The small molecule below binds the protein below.
Small molecule (SMILES): Nc1ncnc2c1ncn2[C@H]1C[C@H](O)[C@@H](COP(=O)(O)O)O1

Sequence of chain 2.S:
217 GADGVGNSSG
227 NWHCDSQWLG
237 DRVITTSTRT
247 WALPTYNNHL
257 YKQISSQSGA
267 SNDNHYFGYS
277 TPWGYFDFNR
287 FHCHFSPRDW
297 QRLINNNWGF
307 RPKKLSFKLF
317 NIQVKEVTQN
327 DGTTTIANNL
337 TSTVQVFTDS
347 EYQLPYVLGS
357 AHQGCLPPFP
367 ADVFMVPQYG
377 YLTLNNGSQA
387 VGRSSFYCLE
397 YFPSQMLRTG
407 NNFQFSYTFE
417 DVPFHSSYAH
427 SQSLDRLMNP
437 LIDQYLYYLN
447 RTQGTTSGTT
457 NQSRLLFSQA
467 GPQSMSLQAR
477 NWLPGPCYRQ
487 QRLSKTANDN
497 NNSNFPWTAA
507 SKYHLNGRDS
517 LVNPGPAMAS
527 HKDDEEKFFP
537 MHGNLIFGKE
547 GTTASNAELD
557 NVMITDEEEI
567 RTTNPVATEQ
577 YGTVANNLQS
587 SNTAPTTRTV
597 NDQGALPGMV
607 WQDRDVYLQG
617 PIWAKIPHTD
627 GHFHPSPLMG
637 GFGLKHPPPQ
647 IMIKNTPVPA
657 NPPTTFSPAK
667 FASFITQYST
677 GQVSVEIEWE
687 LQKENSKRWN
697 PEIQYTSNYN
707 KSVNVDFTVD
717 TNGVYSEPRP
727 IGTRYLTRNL

Binding-site contacts:
Ligand atom N6 contacts residue GLY639 of chain 2.S at 2.9 Å (h-bond).
Ligand atom C6 contacts residue PRO631 of chain 2.S at 3.6 Å (hydrophobic).
Ligand atom C2' contacts residue PRO419 of chain 2.S at 4.0 Å (hydrophobic).
Ligand atom O4' contacts residue HIS630 of chain 2.S at 4.2 Å.
Ligand atom C5 contacts residue PRO419 of chain 2.S at 4.2 Å (hydrophobic).
Ligand atom C6 contacts residue GLY639 of chain 2.S at 3.8 Å.
Ligand atom O2P contacts residue PHE629 of chain 2.S at 3.4 Å (h-bond).
Ligand atom O2P contacts residue HIS628 of chain 2.S at 3.8 Å.
Ligand atom N7 contacts residue ASP609 of chain 2.S at 4.1 Å.
Ligand atom N1 contacts residue GLY639 of chain 2.S at 3.1 Å (h-bond).
Ligand atom C2 contacts residue PRO419 of chain 2.S at 4.2 Å (hydrophobic).
Ligand atom O2P contacts residue PRO631 of chain 2.S at 3.8 Å.
Ligand atom N1 contacts residue PRO631 of chain 2.S at 3.8 Å.
Ligand atom O5' contacts residue PHE629 of chain 2.S at 3.9 Å.
Ligand atom N6 contacts residue PRO631 of chain 2.S at 3.8 Å.
Ligand atom C6 contacts residue PRO419 of chain 2.S at 4.3 Å (hydrophobic).
Ligand atom O4' contacts residue PRO631 of chain 2.S at 4.1 Å.
Ligand atom N9 contacts residue HIS630 of chain 2.S at 3.8 Å.
Ligand atom C5 contacts residue PRO631 of chain 2.S at 4.1 Å (hydrophobic).
Ligand atom C8 contacts residue HIS630 of chain 2.S at 3.1 Å.
Ligand atom N6 contacts residue GLY637 of chain 2.S at 4.0 Å.
Ligand atom P contacts residue PHE629 of chain 2.S at 4.4 Å.
Ligand atom C2 contacts residue GLY639 of chain 2.S at 3.9 Å.
Ligand atom N6 contacts residue VAL418 of chain 2.S at 3.8 Å.
Ligand atom C1' contacts residue HIS630 of chain 2.S at 3.8 Å.
Ligand atom N6 contacts residue PRO633 of chain 2.S at 4.2 Å.
Ligand atom N9 contacts residue PRO419 of chain 2.S at 4.2 Å.
Ligand atom N7 contacts residue SER632 of chain 2.S at 3.8 Å.
Ligand atom C2 contacts residue PRO631 of chain 2.S at 4.3 Å (hydrophobic).
Ligand atom N1 contacts residue PRO419 of chain 2.S at 4.2 Å.
Ligand atom C6 contacts residue VAL418 of chain 2.S at 4.0 Å (hydrophobic).
Ligand atom N6 contacts residue SER632 of chain 2.S at 4.0 Å.
Ligand atom C5 contacts residue SER632 of chain 2.S at 4.4 Å.
Ligand atom O5' contacts residue PRO631 of chain 2.S at 4.0 Å.
Ligand atom N3 contacts residue PRO419 of chain 2.S at 4.2 Å.
Ligand atom C8 contacts residue ASP609 of chain 2.S at 4.4 Å.
Ligand atom N1 contacts residue VAL418 of chain 2.S at 3.8 Å.
Ligand atom C4 contacts residue PRO419 of chain 2.S at 4.0 Å (hydrophobic).
Ligand atom N6 contacts residue PHE638 of chain 2.S at 3.8 Å.
Ligand atom N7 contacts residue HIS630 of chain 2.S at 3.6 Å.